The protein below binds the small molecule below.
Small molecule (SMILES): CC[C@H](C)[C@H](NC(=O)[C@H](CC(C)C)NC(=O)[C@H](CO)NC(=O)CNC(=O)[C@@H](NC(=O)[C@@H](N)[C@@H](C)O)C(C)C)C(=O)N[C@H](C=O)CCC(N)=O

Sequence of chain 21.C:
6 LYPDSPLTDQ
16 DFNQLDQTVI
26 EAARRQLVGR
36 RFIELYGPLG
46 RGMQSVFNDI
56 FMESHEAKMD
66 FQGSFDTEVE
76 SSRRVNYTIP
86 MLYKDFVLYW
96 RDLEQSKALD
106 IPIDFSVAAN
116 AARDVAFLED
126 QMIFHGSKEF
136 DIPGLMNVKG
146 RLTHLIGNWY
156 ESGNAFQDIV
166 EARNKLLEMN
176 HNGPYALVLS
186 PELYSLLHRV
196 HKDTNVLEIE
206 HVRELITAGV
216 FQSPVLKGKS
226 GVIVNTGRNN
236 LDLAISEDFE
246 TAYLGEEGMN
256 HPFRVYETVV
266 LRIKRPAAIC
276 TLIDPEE

Binding-site contacts:
Ligand atom N contacts residue ARG35 of chain 21.C at 4.1 Å.
Ligand atom O contacts residue ARG35 of chain 21.C at 2.9 Å (salt-bridge).
Ligand atom N contacts residue ARG35 of chain 21.C at 4.4 Å.
Ligand atom CG2 contacts residue PRO43 of chain 21.C at 4.3 Å (hydrophobic).
Ligand atom C contacts residue PRO43 of chain 21.C at 4.5 Å (hydrophobic).
Ligand atom CG1 contacts residue ASP243 of chain 21.C at 3.3 Å.
Ligand atom O contacts residue PHE37 of chain 21.C at 3.8 Å.
Ligand atom O contacts residue ARG36 of chain 21.C at 2.9 Å (salt-bridge).
Ligand atom N contacts residue ARG35 of chain 21.C at 4.1 Å.
Ligand atom CD1 contacts residue ARG29 of chain 21.C at 3.6 Å.
Ligand atom O contacts residue PRO43 of chain 21.C at 3.7 Å.
Ligand atom C contacts residue ASP243 of chain 21.C at 3.5 Å.
Ligand atom CG2 contacts residue ARG36 of chain 21.C at 3.8 Å.
Ligand atom CG1 contacts residue ARG35 of chain 21.C at 4.4 Å.
Ligand atom C contacts residue ASP243 of chain 21.C at 4.4 Å.
Ligand atom C contacts residue ARG35 of chain 21.C at 3.7 Å.
Ligand atom N contacts residue ASP243 of chain 21.C at 3.8 Å.
Ligand atom CB contacts residue ASP243 of chain 21.C at 3.9 Å.
Ligand atom OG contacts residue ARG35 of chain 21.C at 4.2 Å.
Ligand atom CA contacts residue ASP243 of chain 21.C at 4.2 Å.
Ligand atom CA contacts residue ASP243 of chain 21.C at 3.3 Å.
Ligand atom CG2 contacts residue ARG35 of chain 21.C at 3.9 Å.
Ligand atom CD2 contacts residue ARG29 of chain 21.C at 3.8 Å.
Ligand atom O contacts residue ILE25 of chain 21.C at 3.8 Å.
Ligand atom CA contacts residue ARG29 of chain 21.C at 4.2 Å.
Ligand atom CA contacts residue ARG35 of chain 21.C at 4.5 Å.
Ligand atom CB contacts residue ARG35 of chain 21.C at 3.8 Å.
Ligand atom C contacts residue ARG29 of chain 21.C at 3.9 Å.
Ligand atom OG contacts residue PHE244 of chain 21.C at 3.7 Å.
Ligand atom N contacts residue ASP243 of chain 21.C at 3.3 Å (salt-bridge).
Ligand atom CB contacts residue ASP243 of chain 21.C at 4.2 Å.
Ligand atom O contacts residue ARG35 of chain 21.C at 3.3 Å (salt-bridge).
Ligand atom CG2 contacts residue GLU245 of chain 21.C at 3.4 Å.
Ligand atom C contacts residue ARG36 of chain 21.C at 3.2 Å.
Ligand atom O contacts residue ARG29 of chain 21.C at 3.0 Å (salt-bridge).
Ligand atom O contacts residue ARG29 of chain 21.C at 4.2 Å.
Ligand atom O contacts residue ASP243 of chain 21.C at 4.3 Å.
Ligand atom C contacts residue ARG35 of chain 21.C at 3.5 Å.
Ligand atom CB contacts residue ARG35 of chain 21.C at 3.4 Å.
Ligand atom O contacts residue ASP243 of chain 21.C at 4.3 Å.